Binding-site contacts:
Ligand atom N6 contacts residue CYS46 of chain 6.C at 3.6 Å (h-bond).
Ligand atom OP1 contacts residue ASN55 of chain 1.C at 3.0 Å (h-bond).
Ligand atom C5' contacts residue ARG49 of chain 1.C at 2.6 Å.
Ligand atom OP1 contacts residue LYS89 of chain 1.C at 3.5 Å (salt-bridge).
Ligand atom O4' contacts residue LYS61 of chain 6.C at 3.7 Å.
Ligand atom N1 contacts residue THR59 of chain 6.C at 3.4 Å.
Ligand atom OP2 contacts residue LYS57 of chain 1.C at 3.0 Å (salt-bridge).
Ligand atom OP1 contacts residue SER52 of chain 1.C at 3.1 Å.
Ligand atom C6 contacts residue THR59 of chain 6.C at 3.5 Å.
Ligand atom N7 contacts residue TYR85 of chain 6.C at 3.8 Å.
Ligand atom O3' contacts residue SER51 of chain 1.C at 3.3 Å (h-bond).
Ligand atom C4' contacts residue ARG49 of chain 1.C at 3.6 Å.
Ligand atom N6 contacts residue THR45 of chain 6.C at 2.8 Å (h-bond).
Ligand atom OP2 contacts residue TYR85 of chain 6.C at 2.6 Å (h-bond).
Ligand atom O5' contacts residue LYS89 of chain 1.C at 3.2 Å (salt-bridge).
Ligand atom C5' contacts residue LYS57 of chain 1.C at 3.8 Å.
Ligand atom C6 contacts residue THR45 of chain 6.C at 3.4 Å.
Ligand atom N7 contacts residue LYS61 of chain 6.C at 3.4 Å.
Ligand atom N9 contacts residue LYS61 of chain 6.C at 3.8 Å.
Ligand atom N1 contacts residue SER47 of chain 6.C at 2.7 Å (h-bond).
Ligand atom C8 contacts residue LYS61 of chain 6.C at 3.6 Å.
Ligand atom O5' contacts residue LYS57 of chain 1.C at 2.8 Å (salt-bridge).
Ligand atom OP1 contacts residue ARG49 of chain 1.C at 2.6 Å (salt-bridge).
Ligand atom OP2 contacts residue LYS57 of chain 1.C at 3.5 Å (salt-bridge).
Ligand atom P contacts residue LYS57 of chain 1.C at 3.1 Å.
Ligand atom P contacts residue ARG49 of chain 1.C at 3.7 Å.
Ligand atom OP2 contacts residue LYS89 of chain 1.C at 3.5 Å (salt-bridge).
Ligand atom C2 contacts residue SER47 of chain 6.C at 3.2 Å.
Ligand atom OP1 contacts residue ASN55 of chain 1.C at 3.2 Å.
Ligand atom N7 contacts residue THR45 of chain 6.C at 2.7 Å (h-bond).
Ligand atom OP2 contacts residue THR91 of chain 1.C at 3.7 Å.
Ligand atom P contacts residue SER51 of chain 1.C at 3.2 Å.
Ligand atom O3' contacts residue ARG49 of chain 1.C at 3.6 Å (salt-bridge).
Ligand atom OP2 contacts residue SER51 of chain 1.C at 3.3 Å (h-bond).
Ligand atom OP1 contacts residue SER51 of chain 1.C at 2.7 Å (h-bond).
Ligand atom OP2 contacts residue LYS43 of chain 6.C at 2.7 Å (salt-bridge).
Ligand atom C5 contacts residue THR45 of chain 6.C at 3.4 Å.
Ligand atom N6 contacts residue THR59 of chain 6.C at 2.7 Å (h-bond).
Ligand atom O5' contacts residue ARG49 of chain 1.C at 3.6 Å (salt-bridge).
Ligand atom OP1 contacts residue LYS57 of chain 1.C at 2.9 Å.

Sequence of chain 1.C:
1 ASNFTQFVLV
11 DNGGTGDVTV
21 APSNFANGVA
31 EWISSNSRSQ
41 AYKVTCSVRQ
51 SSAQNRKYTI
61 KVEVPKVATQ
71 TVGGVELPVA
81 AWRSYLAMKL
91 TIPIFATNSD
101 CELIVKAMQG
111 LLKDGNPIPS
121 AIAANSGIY

The small molecule below binds the protein below.
Small molecule (SMILES): Nc1ccn([C@@H]2O[C@H](CO[P](=O)(O)O[C@H]3[C@@H](O)[C@H](n4cnc5c(N)ncnc54)O[C@@H]3CO[P](=O)(O)O[C@H]3[C@@H](O)[C@H](n4cnc5c(=O)nc(N)[nH]c54)O[C@@H]3CO[P](=O)(O)O[C@H]3[C@@H](O)[C@H](n4cnc5c(N)ncnc54)O[C@@H]3CO[P](=O)(O)O[C@H]3[C@@H](O)[C@H](n4cnc5c(N)ncnc54)O[C@@H]3CO[P](=O)(O)O[C@H]3[C@@H](O)[C@H](n4ccc(=O)[nH]c4=O)O[C@@H]3CO[P](=O)(O)O[C@H]3[C@@H](O)[C@H](n4ccc(N)nc4=O)O[C@@H]3CO[P](=O)(O)O[C@H]3[C@@H](O)[C@H](n4ccc(=O)[nH]c4=O)O[C@@H]3CO[P](=O)(O)O[C@H]3[C@@H](O)[C@H](n4cnc5c(=O)nc(N)[nH]c54)O[C@@H]3CO)[C@@H](O)[C@H]2O)c(=O)n1

Sequence of chain 6.C:
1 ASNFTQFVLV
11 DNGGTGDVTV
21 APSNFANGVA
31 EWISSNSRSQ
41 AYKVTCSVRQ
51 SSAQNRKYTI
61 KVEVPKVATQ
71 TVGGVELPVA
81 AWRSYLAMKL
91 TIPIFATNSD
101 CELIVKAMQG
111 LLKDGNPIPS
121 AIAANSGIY